Binding-site contacts:
Ligand atom O4 contacts residue TYR28 of chain 1.B at 4.2 Å.
Ligand atom C4 contacts residue TYR28 of chain 1.B at 4.4 Å (hydrophobic).
Ligand atom C2 contacts residue ASN61 of chain 1.B at 2.5 Å.
Ligand atom C5 contacts residue TYR28 of chain 1.B at 3.5 Å (hydrophobic).
Ligand atom O7 contacts residue TYR28 of chain 1.B at 3.8 Å.
Ligand atom C1 contacts residue TYR28 of chain 1.B at 4.1 Å (hydrophobic).
Ligand atom N2 contacts residue ASN61 of chain 1.B at 2.9 Å (h-bond).
Ligand atom C3 contacts residue ASN61 of chain 1.B at 3.8 Å.
Ligand atom C1 contacts residue ASN61 of chain 1.B at 1.4 Å.
Ligand atom C6 contacts residue TYR28 of chain 1.B at 3.7 Å (hydrophobic).
Ligand atom C7 contacts residue ASN61 of chain 1.B at 3.7 Å.
Ligand atom C5 contacts residue ASN61 of chain 1.B at 3.7 Å.
Ligand atom O5 contacts residue ASN61 of chain 1.B at 2.4 Å (h-bond).
Ligand atom C4 contacts residue ASN61 of chain 1.B at 4.2 Å.
Ligand atom O7 contacts residue ASN61 of chain 1.B at 4.0 Å.
Ligand atom O5 contacts residue TYR28 of chain 1.B at 4.2 Å.

Sequence of chain 1.B:
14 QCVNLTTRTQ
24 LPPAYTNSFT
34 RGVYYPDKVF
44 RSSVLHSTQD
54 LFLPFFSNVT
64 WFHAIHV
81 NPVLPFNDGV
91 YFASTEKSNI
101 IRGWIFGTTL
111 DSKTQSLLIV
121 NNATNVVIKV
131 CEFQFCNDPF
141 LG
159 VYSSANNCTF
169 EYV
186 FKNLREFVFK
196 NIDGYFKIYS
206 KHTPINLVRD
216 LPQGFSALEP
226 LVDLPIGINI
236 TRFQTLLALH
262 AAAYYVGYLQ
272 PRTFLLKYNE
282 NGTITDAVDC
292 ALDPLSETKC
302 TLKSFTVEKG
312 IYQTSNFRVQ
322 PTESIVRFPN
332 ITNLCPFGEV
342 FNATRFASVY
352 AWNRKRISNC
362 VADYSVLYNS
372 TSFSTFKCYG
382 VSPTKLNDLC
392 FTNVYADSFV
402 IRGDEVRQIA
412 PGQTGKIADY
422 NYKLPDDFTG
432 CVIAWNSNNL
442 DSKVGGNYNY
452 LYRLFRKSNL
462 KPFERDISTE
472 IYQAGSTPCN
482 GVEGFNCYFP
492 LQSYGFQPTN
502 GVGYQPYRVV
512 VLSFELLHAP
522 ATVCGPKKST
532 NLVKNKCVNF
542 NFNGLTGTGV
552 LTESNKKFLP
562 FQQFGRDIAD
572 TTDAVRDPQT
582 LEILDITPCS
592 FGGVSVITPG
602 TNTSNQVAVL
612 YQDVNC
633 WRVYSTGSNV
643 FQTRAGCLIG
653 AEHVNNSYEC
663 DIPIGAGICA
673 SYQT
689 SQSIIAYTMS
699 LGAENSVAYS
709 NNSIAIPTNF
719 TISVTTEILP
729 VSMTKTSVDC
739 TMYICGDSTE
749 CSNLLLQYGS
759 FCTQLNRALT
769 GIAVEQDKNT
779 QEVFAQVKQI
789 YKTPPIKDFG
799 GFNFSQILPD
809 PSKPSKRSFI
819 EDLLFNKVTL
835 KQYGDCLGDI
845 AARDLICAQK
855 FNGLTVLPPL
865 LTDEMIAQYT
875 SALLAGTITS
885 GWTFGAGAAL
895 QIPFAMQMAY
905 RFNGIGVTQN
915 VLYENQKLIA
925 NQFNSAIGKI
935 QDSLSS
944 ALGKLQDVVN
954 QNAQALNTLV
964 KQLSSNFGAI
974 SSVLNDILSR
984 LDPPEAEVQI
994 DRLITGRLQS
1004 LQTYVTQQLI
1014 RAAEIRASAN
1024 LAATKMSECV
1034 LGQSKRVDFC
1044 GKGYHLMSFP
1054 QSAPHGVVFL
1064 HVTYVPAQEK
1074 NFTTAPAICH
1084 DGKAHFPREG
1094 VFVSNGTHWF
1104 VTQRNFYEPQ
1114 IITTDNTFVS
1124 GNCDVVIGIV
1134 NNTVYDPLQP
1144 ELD

A small-molecule ligand and the protein it binds are described below.
Small molecule (SMILES): CC(=O)N[C@@H]1[C@@H](O)[C@H](O)[C@@H](CO)O[C@H]1O